A protein and the small-molecule ligand that binds it are described below.
Small molecule (SMILES): CC(=O)N[C@@H]1[C@@H](O)[C@H](O)[C@@H](CO)O[C@H]1O

Sequence of chain 1.C:
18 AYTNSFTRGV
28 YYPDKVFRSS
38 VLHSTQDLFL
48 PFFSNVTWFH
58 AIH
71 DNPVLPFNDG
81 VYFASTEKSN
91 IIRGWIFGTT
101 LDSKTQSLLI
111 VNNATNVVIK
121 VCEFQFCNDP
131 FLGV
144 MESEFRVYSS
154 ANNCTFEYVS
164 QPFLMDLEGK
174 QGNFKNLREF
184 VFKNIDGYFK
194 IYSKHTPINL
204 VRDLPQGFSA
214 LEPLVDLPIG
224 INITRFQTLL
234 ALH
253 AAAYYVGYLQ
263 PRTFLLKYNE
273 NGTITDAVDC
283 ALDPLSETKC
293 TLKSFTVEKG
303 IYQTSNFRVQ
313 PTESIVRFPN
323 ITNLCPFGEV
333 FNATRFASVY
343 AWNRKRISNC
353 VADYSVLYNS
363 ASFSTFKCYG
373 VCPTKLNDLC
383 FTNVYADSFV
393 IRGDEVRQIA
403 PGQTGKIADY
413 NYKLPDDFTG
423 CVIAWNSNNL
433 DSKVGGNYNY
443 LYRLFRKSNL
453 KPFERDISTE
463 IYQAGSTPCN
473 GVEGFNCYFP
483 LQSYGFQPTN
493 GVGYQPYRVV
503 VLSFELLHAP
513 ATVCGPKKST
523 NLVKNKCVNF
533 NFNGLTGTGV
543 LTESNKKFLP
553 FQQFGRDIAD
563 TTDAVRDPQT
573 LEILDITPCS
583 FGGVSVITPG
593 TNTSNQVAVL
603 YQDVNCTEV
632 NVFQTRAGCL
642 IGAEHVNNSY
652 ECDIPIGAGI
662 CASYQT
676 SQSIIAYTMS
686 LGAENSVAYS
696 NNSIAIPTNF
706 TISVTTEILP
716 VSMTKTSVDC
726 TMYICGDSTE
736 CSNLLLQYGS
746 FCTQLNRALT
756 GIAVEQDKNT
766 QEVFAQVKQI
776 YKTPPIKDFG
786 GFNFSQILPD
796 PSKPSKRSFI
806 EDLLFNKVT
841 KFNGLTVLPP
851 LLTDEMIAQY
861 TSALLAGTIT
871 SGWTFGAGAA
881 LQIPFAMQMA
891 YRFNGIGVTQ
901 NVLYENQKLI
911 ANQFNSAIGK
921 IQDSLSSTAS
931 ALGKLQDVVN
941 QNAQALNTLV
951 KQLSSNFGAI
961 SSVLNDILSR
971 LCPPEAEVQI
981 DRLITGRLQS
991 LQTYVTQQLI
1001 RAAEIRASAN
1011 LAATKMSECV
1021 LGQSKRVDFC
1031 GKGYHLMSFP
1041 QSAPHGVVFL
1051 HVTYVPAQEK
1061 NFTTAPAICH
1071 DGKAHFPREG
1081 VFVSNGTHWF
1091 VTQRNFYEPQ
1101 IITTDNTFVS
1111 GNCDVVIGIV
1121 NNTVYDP

Binding-site contacts:
Ligand atom C7 contacts residue ASN1061 of chain 1.C at 3.7 Å.
Ligand atom C8 contacts residue ASN1061 of chain 1.C at 4.0 Å.
Ligand atom C6 contacts residue ALA693 of chain 1.C at 4.4 Å (hydrophobic).
Ligand atom C1 contacts residue ASN1061 of chain 1.C at 1.4 Å.
Ligand atom C5 contacts residue ASN1061 of chain 1.C at 3.6 Å.
Ligand atom O7 contacts residue ASN1061 of chain 1.C at 4.4 Å.
Ligand atom O5 contacts residue ALA693 of chain 1.C at 4.3 Å.
Ligand atom C5 contacts residue ALA693 of chain 1.C at 3.7 Å (hydrophobic).
Ligand atom C3 contacts residue ASN1061 of chain 1.C at 3.8 Å.
Ligand atom C8 contacts residue GLU1059 of chain 1.C at 3.8 Å.
Ligand atom C1 contacts residue ALA693 of chain 1.C at 4.4 Å (hydrophobic).
Ligand atom C4 contacts residue ASN1061 of chain 1.C at 4.2 Å.
Ligand atom C2 contacts residue ASN1061 of chain 1.C at 2.4 Å.
Ligand atom N2 contacts residue ASN1061 of chain 1.C at 2.9 Å (h-bond).
Ligand atom O5 contacts residue ASN1061 of chain 1.C at 2.3 Å (h-bond).